Binding-site contacts:
Ligand atom O29 contacts residue SER173 of chain 1.C at 2.7 Å (h-bond).
Ligand atom C31 contacts residue ILE180 of chain 1.C at 3.9 Å (hydrophobic).
Ligand atom C24 contacts residue NAD1 of chain 1.R at 4.0 Å.
Ligand atom C24 contacts residue SER173 of chain 1.C at 3.5 Å.
Ligand atom C17 contacts residue PRO236 of chain 1.C at 3.8 Å (hydrophobic).
Ligand atom C15 contacts residue VAL174 of chain 1.C at 4.0 Å (hydrophobic).
Ligand atom C17 contacts residue VAL220 of chain 1.C at 3.8 Å (hydrophobic).
Ligand atom O29 contacts residue NAD1 of chain 1.R at 3.2 Å.
Ligand atom O30 contacts residue NAD1 of chain 1.R at 3.9 Å.
Ligand atom C24 contacts residue PHE221 of chain 1.C at 3.9 Å (hydrophobic).
Ligand atom C23 contacts residue VAL220 of chain 1.C at 3.9 Å (hydrophobic).
Ligand atom O30 contacts residue TYR186 of chain 1.C at 3.5 Å (h-bond).
Ligand atom C23 contacts residue VAL174 of chain 1.C at 3.5 Å (hydrophobic).
Ligand atom O20 contacts residue PHE221 of chain 1.C at 2.9 Å (h-bond).
Ligand atom C24 contacts residue VAL174 of chain 1.C at 3.9 Å (hydrophobic).
Ligand atom C27 contacts residue PRO230 of chain 1.C at 3.6 Å (hydrophobic).
Ligand atom C14 contacts residue ILE180 of chain 1.C at 3.5 Å (hydrophobic).
Ligand atom C13 contacts residue VAL174 of chain 1.C at 3.7 Å (hydrophobic).
Ligand atom C28 contacts residue SER173 of chain 1.C at 3.7 Å.
Ligand atom O30 contacts residue PHE226 of chain 1.C at 3.7 Å.
Ligand atom C22 contacts residue PHE221 of chain 1.C at 3.9 Å (hydrophobic).
Ligand atom C14 contacts residue VAL174 of chain 1.C at 3.6 Å (hydrophobic).
Ligand atom N21 contacts residue ILE180 of chain 1.C at 4.0 Å.
Ligand atom C23 contacts residue CYS175 of chain 1.C at 4.0 Å (hydrophobic).
Ligand atom C26 contacts residue PHE221 of chain 1.C at 4.0 Å (hydrophobic).
Ligand atom O10 contacts residue ILE264 of chain 1.C at 3.6 Å.
Ligand atom C27 contacts residue PHE221 of chain 1.C at 3.9 Å (hydrophobic).
Ligand atom O20 contacts residue VAL220 of chain 1.C at 3.3 Å.
Ligand atom O10 contacts residue VAL220 of chain 1.C at 3.8 Å.
Ligand atom O29 contacts residue TYR186 of chain 1.C at 2.7 Å (h-bond).
Ligand atom C13 contacts residue ILE180 of chain 1.C at 4.0 Å (hydrophobic).
Ligand atom C25 contacts residue NAD1 of chain 1.R at 4.0 Å.
Ligand atom C24 contacts residue CYS175 of chain 1.C at 3.7 Å (hydrophobic).
Ligand atom C28 contacts residue NAD1 of chain 1.R at 3.5 Å.
Ligand atom C28 contacts residue TYR186 of chain 1.C at 3.4 Å (hydrophobic).
Ligand atom C23 contacts residue PHE221 of chain 1.C at 3.5 Å (hydrophobic).
Ligand atom C1 contacts residue ILE5 of chain 1.D at 3.6 Å (hydrophobic).
Ligand atom O30 contacts residue THR227 of chain 1.C at 3.8 Å.
Ligand atom C31 contacts residue VAL174 of chain 1.C at 4.0 Å (hydrophobic).
Ligand atom C31 contacts residue GLU178 of chain 1.C at 3.6 Å.

Sequence of chain 1.D:
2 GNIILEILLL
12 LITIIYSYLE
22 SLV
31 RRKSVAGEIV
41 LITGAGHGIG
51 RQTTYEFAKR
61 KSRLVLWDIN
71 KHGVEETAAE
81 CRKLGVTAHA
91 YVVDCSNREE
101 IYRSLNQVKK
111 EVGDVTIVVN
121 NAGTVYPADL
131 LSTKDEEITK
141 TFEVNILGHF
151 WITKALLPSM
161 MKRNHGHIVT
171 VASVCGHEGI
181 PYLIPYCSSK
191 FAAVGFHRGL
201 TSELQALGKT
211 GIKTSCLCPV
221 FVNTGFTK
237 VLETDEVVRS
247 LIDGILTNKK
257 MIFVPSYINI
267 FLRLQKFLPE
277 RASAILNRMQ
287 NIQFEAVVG

Sequence of chain 1.C:
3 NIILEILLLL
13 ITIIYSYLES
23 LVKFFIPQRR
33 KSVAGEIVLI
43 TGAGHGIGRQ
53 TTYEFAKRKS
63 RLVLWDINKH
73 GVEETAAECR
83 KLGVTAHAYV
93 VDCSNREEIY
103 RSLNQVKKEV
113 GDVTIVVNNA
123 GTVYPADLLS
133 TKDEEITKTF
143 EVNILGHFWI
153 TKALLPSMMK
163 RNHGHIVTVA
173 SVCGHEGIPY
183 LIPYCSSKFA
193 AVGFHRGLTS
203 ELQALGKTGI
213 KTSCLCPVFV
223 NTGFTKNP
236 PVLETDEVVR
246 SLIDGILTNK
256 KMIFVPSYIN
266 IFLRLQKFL

A protein and the small-molecule ligand that binds it are described below.
Small molecule (SMILES): Cc1ccc(S(=O)(=O)c2cc(C)cc(S(=O)(=O)Nc3ccc(C(=O)O)cc3)c2C)cc1